Sequence of chain 1.A:
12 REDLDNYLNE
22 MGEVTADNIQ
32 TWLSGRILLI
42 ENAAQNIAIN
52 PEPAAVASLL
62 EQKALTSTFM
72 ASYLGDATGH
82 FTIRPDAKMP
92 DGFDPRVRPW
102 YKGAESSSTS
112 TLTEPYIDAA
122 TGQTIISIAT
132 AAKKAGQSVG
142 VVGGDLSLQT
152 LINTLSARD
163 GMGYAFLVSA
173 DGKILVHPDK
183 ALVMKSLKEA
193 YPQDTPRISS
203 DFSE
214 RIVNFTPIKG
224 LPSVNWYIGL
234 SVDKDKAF

Binding-site contacts:
Ligand atom C contacts residue ALA120 of chain 1.A at 4.2 Å (hydrophobic).
Ligand atom C contacts residue TRP101 of chain 1.A at 3.4 Å (hydrophobic).
Ligand atom CD contacts residue MET90 of chain 1.A at 4.3 Å (hydrophobic).
Ligand atom CD contacts residue ILE84 of chain 1.A at 3.7 Å (hydrophobic).
Ligand atom CG contacts residue TYR74 of chain 1.A at 4.2 Å (hydrophobic).
Ligand atom OXT contacts residue ALA120 of chain 1.A at 3.0 Å (h-bond).
Ligand atom OXT contacts residue ILE118 of chain 1.A at 4.2 Å.
Ligand atom CD contacts residue ASP119 of chain 1.A at 3.2 Å.
Ligand atom CD contacts residue ALA121 of chain 1.A at 4.1 Å (hydrophobic).
Ligand atom CA contacts residue ASP119 of chain 1.A at 4.1 Å.
Ligand atom O contacts residue PHE94 of chain 1.A at 3.8 Å.
Ligand atom CA contacts residue TYR117 of chain 1.A at 3.3 Å (hydrophobic).
Ligand atom C contacts residue PHE94 of chain 1.A at 4.3 Å (hydrophobic).
Ligand atom CB contacts residue PHE82 of chain 1.A at 3.7 Å (hydrophobic).
Ligand atom CG contacts residue ILE84 of chain 1.A at 3.8 Å (hydrophobic).
Ligand atom CA contacts residue TYR74 of chain 1.A at 3.7 Å (hydrophobic).
Ligand atom CG contacts residue PHE82 of chain 1.A at 3.5 Å (hydrophobic).
Ligand atom C contacts residue TYR117 of chain 1.A at 3.4 Å (hydrophobic).
Ligand atom C contacts residue ARG99 of chain 1.A at 3.5 Å.
Ligand atom CB contacts residue PHE94 of chain 1.A at 4.1 Å (hydrophobic).
Ligand atom N contacts residue TYR74 of chain 1.A at 4.0 Å.
Ligand atom OXT contacts residue ASP119 of chain 1.A at 3.4 Å (salt-bridge).
Ligand atom OXT contacts residue ARG99 of chain 1.A at 3.0 Å (salt-bridge).
Ligand atom N contacts residue ASP119 of chain 1.A at 2.9 Å (salt-bridge).
Ligand atom OXT contacts residue TYR117 of chain 1.A at 3.4 Å.
Ligand atom CG contacts residue MET90 of chain 1.A at 3.6 Å (hydrophobic).
Ligand atom C contacts residue ASP119 of chain 1.A at 4.2 Å.
Ligand atom CA contacts residue ASP146 of chain 1.A at 3.8 Å.
Ligand atom CD contacts residue ASP146 of chain 1.A at 3.2 Å.
Ligand atom CD contacts residue TYR74 of chain 1.A at 4.0 Å (hydrophobic).
Ligand atom O contacts residue TRP101 of chain 1.A at 2.8 Å (h-bond).
Ligand atom O contacts residue TYR117 of chain 1.A at 3.7 Å.
Ligand atom CB contacts residue TYR74 of chain 1.A at 3.5 Å (hydrophobic).
Ligand atom CA contacts residue TRP101 of chain 1.A at 3.3 Å (hydrophobic).
Ligand atom N contacts residue TYR117 of chain 1.A at 3.9 Å.
Ligand atom CG contacts residue PHE94 of chain 1.A at 4.1 Å (hydrophobic).
Ligand atom N contacts residue ASP146 of chain 1.A at 2.8 Å (salt-bridge).
Ligand atom CB contacts residue TRP101 of chain 1.A at 3.4 Å (hydrophobic).
Ligand atom O contacts residue ARG99 of chain 1.A at 2.6 Å (salt-bridge).
Ligand atom N contacts residue ILE126 of chain 1.A at 3.9 Å.

The small molecule below binds the protein below.
Small molecule (SMILES): O=C(O)[C@@H]1CCCN1